Sequence of chain 1.A:
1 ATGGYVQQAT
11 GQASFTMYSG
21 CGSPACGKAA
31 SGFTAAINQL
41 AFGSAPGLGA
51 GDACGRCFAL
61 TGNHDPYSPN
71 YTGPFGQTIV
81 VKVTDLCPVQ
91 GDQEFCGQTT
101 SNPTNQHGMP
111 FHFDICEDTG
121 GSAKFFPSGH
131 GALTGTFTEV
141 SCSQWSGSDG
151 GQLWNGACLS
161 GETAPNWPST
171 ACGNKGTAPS

Binding-site contacts:
Ligand atom C4 contacts residue BGC2 of chain 1.B at 0.1 Å.
Ligand atom C3 contacts residue BGC2 of chain 1.B at 0.1 Å.
Ligand atom C6 contacts residue BGC2 of chain 1.B at 0.1 Å.
Ligand atom C2 contacts residue BGC5 of chain 1.B at 0.1 Å.
Ligand atom C5 contacts residue BGC3 of chain 1.B at 0.1 Å.
Ligand atom O2 contacts residue BGC5 of chain 1.B at 0.1 Å (h-bond).
Ligand atom C5 contacts residue BGC2 of chain 1.B at 0.1 Å.
Ligand atom C1 contacts residue BGC4 of chain 1.B at 0.1 Å.
Ligand atom O3 contacts residue BGC3 of chain 1.B at 0.1 Å (h-bond).
Ligand atom C2 contacts residue BGC4 of chain 1.B at 0.1 Å.
Ligand atom O5 contacts residue BGC5 of chain 1.B at 0.1 Å (h-bond).
Ligand atom O4 contacts residue BGC3 of chain 1.B at 0.1 Å (h-bond).
Ligand atom O4 contacts residue BGC2 of chain 1.B at 0.1 Å (h-bond).
Ligand atom C1 contacts residue BGC2 of chain 1.B at 0.1 Å.
Ligand atom O6 contacts residue BGC2 of chain 1.B at 0.0 Å (h-bond).
Ligand atom C4 contacts residue GLC1 of chain 1.B at 0.0 Å.
Ligand atom O4 contacts residue BGC4 of chain 1.B at 0.1 Å (h-bond).
Ligand atom C3 contacts residue BGC3 of chain 1.B at 0.1 Å.
Ligand atom C4 contacts residue BGC4 of chain 1.B at 0.1 Å.
Ligand atom O5 contacts residue BGC2 of chain 1.B at 0.1 Å (h-bond).
Ligand atom O6 contacts residue BGC4 of chain 1.B at 0.1 Å (h-bond).
Ligand atom O5 contacts residue BGC3 of chain 1.B at 0.1 Å (h-bond).
Ligand atom C5 contacts residue BGC5 of chain 1.B at 0.1 Å.
Ligand atom C6 contacts residue BGC3 of chain 1.B at 0.1 Å.
Ligand atom C3 contacts residue BGC4 of chain 1.B at 0.1 Å.
Ligand atom O3 contacts residue BGC5 of chain 1.B at 0.1 Å (h-bond).
Ligand atom C5 contacts residue BGC4 of chain 1.B at 0.1 Å.
Ligand atom C2 contacts residue BGC2 of chain 1.B at 0.1 Å.
Ligand atom C6 contacts residue BGC4 of chain 1.B at 0.1 Å.
Ligand atom C6 contacts residue BGC5 of chain 1.B at 0.1 Å.
Ligand atom C4 contacts residue BGC3 of chain 1.B at 0.0 Å.
Ligand atom O4 contacts residue GLC1 of chain 1.B at 0.1 Å (h-bond).
Ligand atom C3 contacts residue GLC1 of chain 1.B at 0.1 Å.
Ligand atom C1 contacts residue BGC3 of chain 1.B at 0.1 Å.
Ligand atom C5 contacts residue GLC1 of chain 1.B at 0.1 Å.
Ligand atom O5 contacts residue BGC4 of chain 1.B at 0.1 Å (h-bond).
Ligand atom C6 contacts residue GLC1 of chain 1.B at 0.1 Å.
Ligand atom C3 contacts residue BGC5 of chain 1.B at 0.1 Å.
Ligand atom C1 contacts residue BGC5 of chain 1.B at 0.0 Å.
Ligand atom C4 contacts residue BGC5 of chain 1.B at 0.1 Å.

A protein and the small-molecule ligand that binds it are described below.
Small molecule (SMILES): OC[C@H]1O[C@@H](O[C@H]2[C@H](O)[C@@H](O)[C@H](O[C@H]3[C@H](O)[C@@H](O)[C@H](O[C@H]4[C@H](O)[C@@H](O)[C@H](O[C@H]5[C@H](O)[C@@H](O)[C@H](O)O[C@@H]5CO)O[C@@H]4CO)O[C@@H]3CO)O[C@@H]2CO)[C@H](O)[C@@H](O)[C@@H]1O